Binding-site contacts:
Ligand atom O2G contacts residue GLY89 of chain 1.A at 2.8 Å (h-bond).
Ligand atom O2G contacts residue LYS44 of chain 1.A at 2.7 Å (salt-bridge).
Ligand atom N2 contacts residue ILE147 of chain 1.A at 3.3 Å.
Ligand atom O2' contacts residue LYS58 of chain 1.A at 3.3 Å (salt-bridge).
Ligand atom PA contacts residue THR46 of chain 1.A at 3.5 Å.
Ligand atom O1A contacts residue TYR60 of chain 1.A at 3.3 Å.
Ligand atom O3' contacts residue LYS58 of chain 1.A at 2.7 Å (salt-bridge).
Ligand atom PG contacts residue MG1 of chain 1.F at 3.2 Å.
Ligand atom O3G contacts residue MG1 of chain 1.F at 2.0 Å.
Ligand atom O6 contacts residue LYS173 of chain 1.A at 3.4 Å (salt-bridge).
Ligand atom N2 contacts residue LYS173 of chain 1.A at 3.6 Å.
Ligand atom O2' contacts residue PHE56 of chain 1.A at 3.6 Å.
Ligand atom N3B contacts residue MG1 of chain 1.F at 3.5 Å.
Ligand atom O1B contacts residue THR45 of chain 1.A at 2.9 Å (h-bond).
Ligand atom N3B contacts residue TYR60 of chain 1.A at 3.3 Å.
Ligand atom O2A contacts residue GLY43 of chain 1.A at 3.5 Å.
Ligand atom O6 contacts residue ASP146 of chain 1.A at 3.5 Å (salt-bridge).
Ligand atom O1B contacts residue MG1 of chain 1.F at 2.1 Å.
Ligand atom C8 contacts residue GLY43 of chain 1.A at 3.5 Å.
Ligand atom N3B contacts residue GLY41 of chain 1.A at 3.0 Å (h-bond).
Ligand atom N7 contacts residue ASN143 of chain 1.A at 3.1 Å (h-bond).
Ligand atom O1G contacts residue TYR60 of chain 1.A at 2.7 Å (h-bond).
Ligand atom O6 contacts residue ALA172 of chain 1.A at 3.1 Å (h-bond).
Ligand atom O2B contacts residue THR42 of chain 1.A at 3.4 Å (h-bond).
Ligand atom N2 contacts residue ASP146 of chain 1.A at 3.0 Å (salt-bridge).
Ligand atom O2G contacts residue GLY40 of chain 1.A at 3.5 Å.
Ligand atom C8 contacts residue THR46 of chain 1.A at 3.5 Å.
Ligand atom O4' contacts residue LYS144 of chain 1.A at 3.2 Å (salt-bridge).
Ligand atom PB contacts residue MG1 of chain 1.F at 3.3 Å.
Ligand atom O2A contacts residue THR46 of chain 1.A at 2.6 Å (h-bond).
Ligand atom O3A contacts residue GLY43 of chain 1.A at 3.1 Å (h-bond).
Ligand atom O3G contacts residue THR63 of chain 1.A at 2.8 Å (h-bond).
Ligand atom O2' contacts residue GLU57 of chain 1.A at 2.7 Å (salt-bridge).
Ligand atom N1 contacts residue ASP146 of chain 1.A at 2.9 Å (salt-bridge).
Ligand atom C2' contacts residue THR46 of chain 1.A at 3.5 Å.
Ligand atom O2A contacts residue THR45 of chain 1.A at 3.3 Å (h-bond).
Ligand atom O2B contacts residue LYS44 of chain 1.A at 2.7 Å (salt-bridge).
Ligand atom O2B contacts residue GLY43 of chain 1.A at 3.3 Å (h-bond).
Ligand atom O5' contacts residue THR46 of chain 1.A at 3.3 Å (h-bond).
Ligand atom O6 contacts residue ASN143 of chain 1.A at 3.2 Å (h-bond).

Sequence of chain 1.A:
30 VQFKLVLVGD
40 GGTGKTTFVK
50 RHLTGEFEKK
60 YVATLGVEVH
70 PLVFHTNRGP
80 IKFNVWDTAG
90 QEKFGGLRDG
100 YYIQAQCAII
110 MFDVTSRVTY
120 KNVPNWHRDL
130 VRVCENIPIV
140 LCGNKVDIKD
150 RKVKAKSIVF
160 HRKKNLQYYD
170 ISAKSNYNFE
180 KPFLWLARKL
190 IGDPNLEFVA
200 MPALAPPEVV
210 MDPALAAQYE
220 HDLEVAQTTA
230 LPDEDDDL

A small-molecule ligand and the protein it binds are described below.
Small molecule (SMILES): Nc1nc2c(ncn2[C@@H]2O[C@H](CO[P](=O)(O)O[P](=O)(O)NP(=O)(O)O)[C@@H](O)[C@H]2O)c(=O)[nH]1